Binding-site contacts:
Ligand atom O3 contacts residue GLU72 of chain 2.B at 3.9 Å.
Ligand atom C7 contacts residue GLU69 of chain 2.B at 4.2 Å.
Ligand atom O7 contacts residue GLU69 of chain 2.B at 3.8 Å.
Ligand atom C7 contacts residue ASN82 of chain 2.B at 3.9 Å.
Ligand atom C8 contacts residue ASN79 of chain 2.B at 3.1 Å.
Ligand atom C7 contacts residue LYS75 of chain 2.B at 4.1 Å.
Ligand atom C8 contacts residue ARG291 of chain 2.A at 3.9 Å.
Ligand atom N2 contacts residue ASN82 of chain 2.B at 2.9 Å (h-bond).
Ligand atom C5 contacts residue ASN82 of chain 2.B at 3.6 Å.
Ligand atom N2 contacts residue ASN79 of chain 2.B at 4.3 Å.
Ligand atom O7 contacts residue LYS75 of chain 2.B at 3.6 Å (salt-bridge).
Ligand atom C8 contacts residue GLY78 of chain 2.B at 4.1 Å.
Ligand atom C7 contacts residue ASN79 of chain 2.B at 3.7 Å.
Ligand atom C8 contacts residue LYS75 of chain 2.B at 3.5 Å.
Ligand atom C7 contacts residue GLU72 of chain 2.B at 3.8 Å.
Ligand atom N2 contacts residue GLU72 of chain 2.B at 4.4 Å.
Ligand atom O5 contacts residue ASN82 of chain 2.B at 2.4 Å (h-bond).
Ligand atom C1 contacts residue ASN82 of chain 2.B at 1.4 Å.
Ligand atom O7 contacts residue ASN79 of chain 2.B at 4.1 Å.
Ligand atom C3 contacts residue ASN82 of chain 2.B at 3.8 Å.
Ligand atom C8 contacts residue GLU69 of chain 2.B at 3.9 Å.
Ligand atom C4 contacts residue ASN82 of chain 2.B at 4.2 Å.
Ligand atom O7 contacts residue GLU72 of chain 2.B at 4.0 Å.
Ligand atom C8 contacts residue GLU72 of chain 2.B at 3.6 Å.
Ligand atom O6 contacts residue ARG291 of chain 2.A at 4.2 Å.
Ligand atom C2 contacts residue ASN82 of chain 2.B at 2.4 Å.

Sequence of chain 2.A:
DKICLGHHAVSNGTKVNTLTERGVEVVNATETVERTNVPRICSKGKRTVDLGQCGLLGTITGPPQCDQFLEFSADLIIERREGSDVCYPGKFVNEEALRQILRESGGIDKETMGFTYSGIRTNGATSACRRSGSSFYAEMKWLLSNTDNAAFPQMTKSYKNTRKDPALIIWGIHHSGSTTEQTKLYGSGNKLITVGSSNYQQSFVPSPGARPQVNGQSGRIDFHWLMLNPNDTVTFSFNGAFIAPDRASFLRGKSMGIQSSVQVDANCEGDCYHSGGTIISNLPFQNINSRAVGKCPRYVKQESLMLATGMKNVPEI

The small molecule below binds the protein below.
Small molecule (SMILES): CC(=O)N[C@H]1[C@H](O[C@H]2[C@H](O)[C@@H](NC(C)=O)CO[C@@H]2CO)O[C@H](CO)[C@@H](O)[C@@H]1O

Sequence of chain 2.B:
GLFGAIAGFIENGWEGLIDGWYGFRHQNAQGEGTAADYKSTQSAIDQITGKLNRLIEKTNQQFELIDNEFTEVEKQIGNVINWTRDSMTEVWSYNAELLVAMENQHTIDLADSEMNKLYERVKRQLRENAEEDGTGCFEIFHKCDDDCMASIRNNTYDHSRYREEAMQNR